Sequence of chain 1.B:
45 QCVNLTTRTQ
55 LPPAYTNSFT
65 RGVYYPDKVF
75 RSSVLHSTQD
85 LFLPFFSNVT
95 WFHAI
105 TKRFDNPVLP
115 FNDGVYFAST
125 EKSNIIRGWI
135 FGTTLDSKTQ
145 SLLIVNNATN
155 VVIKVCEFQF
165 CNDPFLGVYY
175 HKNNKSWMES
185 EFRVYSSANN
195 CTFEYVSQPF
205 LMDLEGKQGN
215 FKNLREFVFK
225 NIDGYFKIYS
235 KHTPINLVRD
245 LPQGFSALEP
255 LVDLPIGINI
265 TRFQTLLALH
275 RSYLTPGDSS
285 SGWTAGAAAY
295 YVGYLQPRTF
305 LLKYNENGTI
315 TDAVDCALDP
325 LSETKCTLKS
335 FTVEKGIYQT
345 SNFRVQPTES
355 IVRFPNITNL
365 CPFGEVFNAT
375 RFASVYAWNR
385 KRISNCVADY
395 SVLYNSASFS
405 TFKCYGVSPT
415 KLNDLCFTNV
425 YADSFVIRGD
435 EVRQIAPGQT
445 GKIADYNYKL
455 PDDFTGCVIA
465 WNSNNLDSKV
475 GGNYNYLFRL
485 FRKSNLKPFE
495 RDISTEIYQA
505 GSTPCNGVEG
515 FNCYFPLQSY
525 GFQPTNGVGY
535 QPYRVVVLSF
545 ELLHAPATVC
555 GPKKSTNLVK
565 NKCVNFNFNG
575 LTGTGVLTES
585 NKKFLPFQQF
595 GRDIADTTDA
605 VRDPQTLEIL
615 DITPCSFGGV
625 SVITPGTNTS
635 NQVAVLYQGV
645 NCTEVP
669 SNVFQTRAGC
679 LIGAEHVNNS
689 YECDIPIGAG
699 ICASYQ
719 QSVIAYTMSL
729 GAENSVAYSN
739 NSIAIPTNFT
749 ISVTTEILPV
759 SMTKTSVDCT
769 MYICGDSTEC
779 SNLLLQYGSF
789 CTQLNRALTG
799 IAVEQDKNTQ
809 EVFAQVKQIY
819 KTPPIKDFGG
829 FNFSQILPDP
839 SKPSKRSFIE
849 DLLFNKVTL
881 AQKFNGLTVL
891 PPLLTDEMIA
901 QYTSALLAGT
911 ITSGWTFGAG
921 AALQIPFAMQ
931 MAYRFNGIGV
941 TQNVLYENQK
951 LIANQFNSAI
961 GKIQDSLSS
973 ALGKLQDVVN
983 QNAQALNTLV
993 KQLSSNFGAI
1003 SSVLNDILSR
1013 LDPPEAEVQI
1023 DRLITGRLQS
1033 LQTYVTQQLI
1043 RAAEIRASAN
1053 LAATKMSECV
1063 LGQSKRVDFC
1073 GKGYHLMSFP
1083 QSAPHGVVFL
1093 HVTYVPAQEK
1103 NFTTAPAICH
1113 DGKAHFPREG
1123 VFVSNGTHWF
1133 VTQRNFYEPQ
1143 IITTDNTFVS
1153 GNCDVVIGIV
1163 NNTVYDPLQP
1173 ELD

Binding-site contacts:
Ligand atom O5 contacts residue SER832 of chain 1.B at 3.2 Å (h-bond).
Ligand atom C3 contacts residue ASN830 of chain 1.B at 3.8 Å.
Ligand atom O7 contacts residue ASN830 of chain 1.B at 4.4 Å.
Ligand atom C6 contacts residue SER832 of chain 1.B at 4.1 Å.
Ligand atom C6 contacts residue GLN833 of chain 1.B at 3.6 Å.
Ligand atom C5 contacts residue ASN830 of chain 1.B at 3.7 Å.
Ligand atom C1 contacts residue ASN830 of chain 1.B at 1.4 Å.
Ligand atom O5 contacts residue ASN830 of chain 1.B at 2.4 Å (h-bond).
Ligand atom C8 contacts residue ASN830 of chain 1.B at 4.1 Å.
Ligand atom C5 contacts residue GLN833 of chain 1.B at 3.9 Å.
Ligand atom N2 contacts residue ASN830 of chain 1.B at 2.9 Å (h-bond).
Ligand atom C2 contacts residue ASN830 of chain 1.B at 2.5 Å.
Ligand atom O5 contacts residue GLN833 of chain 1.B at 4.3 Å.
Ligand atom C7 contacts residue ASN830 of chain 1.B at 3.8 Å.
Ligand atom C1 contacts residue SER832 of chain 1.B at 3.2 Å.
Ligand atom C5 contacts residue SER832 of chain 1.B at 3.5 Å.
Ligand atom C4 contacts residue ASN830 of chain 1.B at 4.2 Å.

The small molecule below binds the protein below.
Small molecule (SMILES): CC(=O)N[C@@H]1[C@@H](O)[C@H](O)[C@@H](CO)O[C@H]1O